Binding-site contacts:
Ligand atom N contacts residue TYR96 of chain 1.B at 3.4 Å (h-bond).
Ligand atom CA contacts residue VAL94 of chain 1.B at 3.4 Å (hydrophobic).
Ligand atom ND2 contacts residue PHE169 of chain 1.B at 3.4 Å.
Ligand atom CD1 contacts residue ILE91 of chain 1.B at 3.3 Å (hydrophobic).
Ligand atom CG contacts residue ILE91 of chain 1.B at 3.5 Å (hydrophobic).
Ligand atom O contacts residue VAL94 of chain 1.B at 3.1 Å (h-bond).
Ligand atom CE1 contacts residue ALA92 of chain 1.B at 3.6 Å (hydrophobic).
Ligand atom N contacts residue ALA92 of chain 1.B at 3.0 Å (h-bond).
Ligand atom CA contacts residue HIS89 of chain 1.B at 3.5 Å.
Ligand atom CZ contacts residue ALA110 of chain 1.B at 3.6 Å (hydrophobic).
Ligand atom CG contacts residue PHE169 of chain 1.B at 3.6 Å (hydrophobic).
Ligand atom CB contacts residue TYR96 of chain 1.B at 3.3 Å (hydrophobic).
Ligand atom ND2 contacts residue ILE88 of chain 1.B at 2.8 Å (h-bond).
Ligand atom CD1 contacts residue HIS89 of chain 1.B at 3.2 Å.
Ligand atom OD2 contacts residue TYR96 of chain 1.B at 3.5 Å (h-bond).
Ligand atom C contacts residue VAL94 of chain 1.B at 3.6 Å (hydrophobic).
Ligand atom CD1 contacts residue PRO34 of chain 1.B at 3.6 Å (hydrophobic).
Ligand atom N contacts residue VAL94 of chain 1.B at 2.9 Å (h-bond).
Ligand atom CA contacts residue TYR96 of chain 1.B at 3.6 Å (hydrophobic).
Ligand atom CG2 contacts residue VAL97 of chain 1.B at 3.6 Å (hydrophobic).
Ligand atom N contacts residue TYR96 of chain 1.B at 3.1 Å (h-bond).
Ligand atom O contacts residue ALA93 of chain 1.B at 3.4 Å.
Ligand atom CG2 contacts residue PRO34 of chain 1.B at 3.6 Å (hydrophobic).
Ligand atom CA contacts residue HIS89 of chain 1.B at 3.6 Å.
Ligand atom C contacts residue HIS89 of chain 1.B at 3.6 Å.
Ligand atom CD1 contacts residue ALA92 of chain 1.B at 3.4 Å (hydrophobic).
Ligand atom CG2 contacts residue CYS162 of chain 1.B at 3.6 Å (hydrophobic).
Ligand atom CE1 contacts residue ASP90 of chain 1.B at 3.4 Å.
Ligand atom OD1 contacts residue PHE169 of chain 1.B at 3.6 Å (h-bond).
Ligand atom CG1 contacts residue SER35 of chain 1.B at 3.5 Å.
Ligand atom CB contacts residue ILE91 of chain 1.B at 3.2 Å (hydrophobic).
Ligand atom CD2 contacts residue PHE169 of chain 1.B at 3.4 Å (hydrophobic).
Ligand atom N contacts residue HIS89 of chain 1.B at 3.5 Å.
Ligand atom OD2 contacts residue ARG98 of chain 1.B at 3.1 Å (salt-bridge).
Ligand atom O contacts residue TYR96 of chain 1.B at 2.6 Å (h-bond).
Ligand atom ND2 contacts residue ILE91 of chain 1.B at 3.0 Å (h-bond).
Ligand atom N contacts residue HIS89 of chain 1.B at 2.7 Å (h-bond).
Ligand atom O contacts residue SER95 of chain 1.B at 3.3 Å.
Ligand atom CB contacts residue SER35 of chain 1.B at 3.4 Å.
Ligand atom CB contacts residue ALA92 of chain 1.B at 3.5 Å (hydrophobic).

A protein and the small-molecule ligand that binds it are described below.
Small molecule (SMILES): CC[C@H](C)[C@H](NC(=O)[C@@H](NC(=O)[C@@H](NC(=O)[C@H](CCCCN)NC(=O)[C@H](CC(=O)O)NC(=O)[C@@H](N)C(C)C)C(C)C)C(C)C)C(=O)N[C@@H](CC(N)=O)C(=O)N1CCC[C@H]1C(=O)N[C@@H](Cc1ccc(O)cc1)C(=O)N[C@@H](Cc1ccccc1)C(=O)NCC(=O)N[C@H](C=O)CC(C)C

Sequence of chain 1.B:
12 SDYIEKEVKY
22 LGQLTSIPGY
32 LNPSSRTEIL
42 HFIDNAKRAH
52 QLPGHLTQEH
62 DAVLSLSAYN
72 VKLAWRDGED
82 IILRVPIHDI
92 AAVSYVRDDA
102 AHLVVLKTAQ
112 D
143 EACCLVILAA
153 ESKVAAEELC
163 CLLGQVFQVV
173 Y